Binding-site contacts:
Ligand atom C1 contacts residue ASN332 of chain 1.B at 1.4 Å.
Ligand atom O7 contacts residue ASN332 of chain 1.B at 4.2 Å.
Ligand atom C8 contacts residue THR341 of chain 1.B at 4.4 Å.
Ligand atom N2 contacts residue SER333 of chain 1.B at 4.0 Å.
Ligand atom C8 contacts residue ASN332 of chain 1.B at 4.3 Å.
Ligand atom C7 contacts residue SER357 of chain 1.B at 4.2 Å.
Ligand atom O6 contacts residue NAG1 of chain 1.UA at 4.2 Å.
Ligand atom C2 contacts residue SER357 of chain 1.B at 4.4 Å.
Ligand atom O7 contacts residue NAG1 of chain 1.UA at 3.5 Å (h-bond).
Ligand atom C4 contacts residue ASN332 of chain 1.B at 4.2 Å.
Ligand atom N2 contacts residue SER357 of chain 1.B at 4.4 Å.
Ligand atom O7 contacts residue SER357 of chain 1.B at 3.8 Å.
Ligand atom C7 contacts residue ASN332 of chain 1.B at 3.5 Å.
Ligand atom C7 contacts residue SER333 of chain 1.B at 4.3 Å.
Ligand atom O5 contacts residue ASN332 of chain 1.B at 2.6 Å (h-bond).
Ligand atom C2 contacts residue ASN332 of chain 1.B at 2.2 Å.
Ligand atom C3 contacts residue ASN332 of chain 1.B at 3.5 Å.
Ligand atom C6 contacts residue NAG2 of chain 1.UA at 3.8 Å.
Ligand atom C5 contacts residue ASN332 of chain 1.B at 3.7 Å.
Ligand atom N2 contacts residue ASN332 of chain 1.B at 2.4 Å (h-bond).
Ligand atom O4 contacts residue NAG2 of chain 1.UA at 4.3 Å.
Ligand atom C8 contacts residue SER333 of chain 1.B at 3.5 Å.
Ligand atom O6 contacts residue NAG2 of chain 1.UA at 2.9 Å (h-bond).

This small molecule binds to this protein.
Small molecule (SMILES): CC(=O)N[C@H]1[C@H](O[C@H]2[C@H](O)[C@@H](NC(C)=O)CO[C@@H]2CO)O[C@H](CO)[C@@H](O[C@@H]2O[C@H](CO)[C@@H](O)[C@H](O)[C@@H]2O)[C@@H]1O

Sequence of chain 1.B:
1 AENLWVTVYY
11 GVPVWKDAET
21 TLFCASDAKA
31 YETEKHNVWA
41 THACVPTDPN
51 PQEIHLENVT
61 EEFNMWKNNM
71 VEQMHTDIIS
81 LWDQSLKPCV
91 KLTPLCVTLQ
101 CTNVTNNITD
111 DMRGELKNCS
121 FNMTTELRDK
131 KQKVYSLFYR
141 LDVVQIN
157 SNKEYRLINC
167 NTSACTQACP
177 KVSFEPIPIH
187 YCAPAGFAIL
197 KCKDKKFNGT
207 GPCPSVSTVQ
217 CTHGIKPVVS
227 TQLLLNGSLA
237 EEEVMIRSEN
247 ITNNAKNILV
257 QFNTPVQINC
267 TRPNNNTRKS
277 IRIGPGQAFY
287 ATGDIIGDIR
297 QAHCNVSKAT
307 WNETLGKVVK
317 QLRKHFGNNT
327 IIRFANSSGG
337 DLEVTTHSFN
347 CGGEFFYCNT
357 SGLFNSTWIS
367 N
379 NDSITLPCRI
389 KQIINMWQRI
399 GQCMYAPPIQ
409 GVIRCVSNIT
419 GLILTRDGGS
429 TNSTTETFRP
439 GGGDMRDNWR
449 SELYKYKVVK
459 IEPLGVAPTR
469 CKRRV